Sequence of chain 1.H:
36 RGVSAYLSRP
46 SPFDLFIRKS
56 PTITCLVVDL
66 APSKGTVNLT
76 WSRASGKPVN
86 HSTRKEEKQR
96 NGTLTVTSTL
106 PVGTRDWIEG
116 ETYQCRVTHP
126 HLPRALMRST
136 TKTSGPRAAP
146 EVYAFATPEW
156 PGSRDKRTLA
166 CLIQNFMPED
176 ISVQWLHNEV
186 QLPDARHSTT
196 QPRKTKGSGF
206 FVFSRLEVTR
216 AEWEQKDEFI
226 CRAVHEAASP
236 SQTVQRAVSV

Binding-site contacts:
Ligand atom C6 contacts residue TYR41 of chain 1.H at 4.3 Å (hydrophobic).
Ligand atom O6 contacts residue NAG2 of chain 1.N at 3.5 Å (h-bond).
Ligand atom C1 contacts residue BMA3 of chain 1.N at 2.8 Å.
Ligand atom C5 contacts residue BMA3 of chain 1.N at 2.8 Å.
Ligand atom C2 contacts residue BMA3 of chain 1.N at 3.9 Å.
Ligand atom C6 contacts residue BMA3 of chain 1.N at 3.5 Å.
Ligand atom O5 contacts residue TYR41 of chain 1.H at 4.4 Å.
Ligand atom C6 contacts residue NAG2 of chain 1.N at 3.1 Å.
Ligand atom C4 contacts residue BMA3 of chain 1.N at 4.1 Å.
Ligand atom O4 contacts residue BMA3 of chain 1.N at 4.3 Å.
Ligand atom O6 contacts residue TYR41 of chain 1.H at 4.1 Å.
Ligand atom O5 contacts residue BMA3 of chain 1.N at 3.0 Å (h-bond).

A protein and the small-molecule ligand that binds it are described below.
Small molecule (SMILES): OC[C@H]1O[C@H](O)[C@@H](O)[C@@H](O)[C@@H]1O